Binding-site contacts:
Ligand atom N contacts residue ALA464 of chain 1.G at 3.9 Å.
Ligand atom N contacts residue GLU123 of chain 1.G at 2.7 Å (salt-bridge).
Ligand atom C6 contacts residue PHE470 of chain 1.G at 3.9 Å (hydrophobic).
Ligand atom CA contacts residue GLU123 of chain 1.G at 3.7 Å.
Ligand atom C5 contacts residue TRP177 of chain 1.G at 3.6 Å (hydrophobic).
Ligand atom O1' contacts residue ARG303 of chain 1.G at 3.6 Å.
Ligand atom C contacts residue THR305 of chain 1.G at 3.6 Å.
Ligand atom C1 contacts residue PHE470 of chain 1.G at 3.8 Å (hydrophobic).
Ligand atom C1 contacts residue TRP177 of chain 1.G at 4.2 Å (hydrophobic).
Ligand atom C1' contacts residue CYS304 of chain 1.G at 3.7 Å (hydrophobic).
Ligand atom OXT contacts residue PHE470 of chain 1.G at 3.5 Å.
Ligand atom C contacts residue ARG303 of chain 1.G at 3.7 Å.
Ligand atom C6 contacts residue PHE170 of chain 1.G at 3.5 Å (hydrophobic).
Ligand atom N contacts residue TRP177 of chain 1.G at 4.1 Å.
Ligand atom O1' contacts residue THR305 of chain 1.G at 3.6 Å (h-bond).
Ligand atom O contacts residue GLY463 of chain 1.G at 3.0 Å (h-bond).
Ligand atom C6 contacts residue THR305 of chain 1.G at 4.0 Å.
Ligand atom O1' contacts residue PHE170 of chain 1.G at 3.7 Å.
Ligand atom C1 contacts residue PHE170 of chain 1.G at 3.7 Å (hydrophobic).
Ligand atom C contacts residue PHE470 of chain 1.G at 4.2 Å (hydrophobic).
Ligand atom C contacts residue ALA464 of chain 1.G at 3.7 Å (hydrophobic).
Ligand atom OXT contacts residue ALA464 of chain 1.G at 2.9 Å (h-bond).
Ligand atom CA contacts residue ARG303 of chain 1.G at 3.9 Å.
Ligand atom O2' contacts residue ASN169 of chain 1.G at 3.9 Å.
Ligand atom O2' contacts residue CYS304 of chain 1.G at 3.7 Å.
Ligand atom O2' contacts residue PHE170 of chain 1.G at 4.1 Å.
Ligand atom O contacts residue THR305 of chain 1.G at 2.7 Å (h-bond).
Ligand atom C1' contacts residue PHE170 of chain 1.G at 3.6 Å (hydrophobic).
Ligand atom O1' contacts residue ASN169 of chain 1.G at 4.0 Å.
Ligand atom C contacts residue GLY463 of chain 1.G at 3.4 Å.
Ligand atom C1' contacts residue ASN169 of chain 1.G at 4.3 Å.
Ligand atom O contacts residue SER462 of chain 1.G at 3.7 Å.
Ligand atom OXT contacts residue THR305 of chain 1.G at 4.1 Å.
Ligand atom OXT contacts residue GLY463 of chain 1.G at 3.3 Å (h-bond).
Ligand atom OXT contacts residue SER462 of chain 1.G at 4.2 Å.
Ligand atom O1' contacts residue CYS304 of chain 1.G at 2.7 Å (h-bond).
Ligand atom C5 contacts residue PHE170 of chain 1.G at 4.1 Å (hydrophobic).
Ligand atom O contacts residue ARG303 of chain 1.G at 3.0 Å (salt-bridge).
Ligand atom C5 contacts residue PHE470 of chain 1.G at 3.8 Å (hydrophobic).
Ligand atom CA contacts residue PHE170 of chain 1.G at 3.9 Å (hydrophobic).

A protein and the small-molecule ligand that binds it are described below.
Small molecule (SMILES): N[C@@H](CCCC(=O)O)C(=O)O

Sequence of chain 1.G:
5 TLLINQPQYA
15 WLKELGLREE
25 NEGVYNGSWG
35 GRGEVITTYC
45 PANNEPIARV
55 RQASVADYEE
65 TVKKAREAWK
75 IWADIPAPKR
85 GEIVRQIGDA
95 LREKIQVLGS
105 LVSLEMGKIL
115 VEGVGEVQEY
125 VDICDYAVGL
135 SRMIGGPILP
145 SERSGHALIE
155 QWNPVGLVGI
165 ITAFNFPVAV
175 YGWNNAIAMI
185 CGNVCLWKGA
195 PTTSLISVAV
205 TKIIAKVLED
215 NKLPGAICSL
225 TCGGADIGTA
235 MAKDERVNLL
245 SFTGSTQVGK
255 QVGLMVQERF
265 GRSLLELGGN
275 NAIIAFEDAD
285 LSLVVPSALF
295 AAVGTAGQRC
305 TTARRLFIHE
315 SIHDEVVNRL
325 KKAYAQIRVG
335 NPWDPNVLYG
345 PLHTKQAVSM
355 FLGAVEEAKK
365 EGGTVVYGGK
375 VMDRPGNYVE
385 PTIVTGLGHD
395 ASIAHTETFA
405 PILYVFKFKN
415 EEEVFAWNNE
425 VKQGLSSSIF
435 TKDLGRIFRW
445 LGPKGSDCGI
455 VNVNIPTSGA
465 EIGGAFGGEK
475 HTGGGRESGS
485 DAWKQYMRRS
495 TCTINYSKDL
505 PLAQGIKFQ